Binding-site contacts:
Ligand atom CD contacts residue ARG445 of chain 1.A at 3.9 Å.
Ligand atom OXT contacts residue HIS365 of chain 1.A at 4.1 Å.
Ligand atom CG contacts residue ARG445 of chain 1.A at 4.3 Å.
Ligand atom C contacts residue GLY1 of chain 1.F at 3.1 Å.
Ligand atom O contacts residue HIS250 of chain 1.A at 3.1 Å (h-bond).
Ligand atom C contacts residue HIS250 of chain 1.A at 4.2 Å.
Ligand atom O contacts residue ARG393 of chain 1.A at 3.0 Å (salt-bridge).
Ligand atom N contacts residue HIS250 of chain 1.A at 3.9 Å.
Ligand atom C contacts residue ARG393 of chain 1.A at 3.6 Å.
Ligand atom CB contacts residue HIS361 of chain 1.A at 3.5 Å.
Ligand atom N contacts residue GLY1 of chain 1.F at 1.3 Å.
Ligand atom CD contacts residue ASP271 of chain 1.A at 4.0 Å.
Ligand atom C contacts residue HIS372 of chain 1.A at 3.7 Å.
Ligand atom CA contacts residue GLU407 of chain 1.A at 3.6 Å.
Ligand atom CD contacts residue GLU407 of chain 1.A at 4.1 Å.
Ligand atom N contacts residue OH1 of chain 1.E at 3.1 Å (h-bond).
Ligand atom CG contacts residue HIS361 of chain 1.A at 3.9 Å.
Ligand atom CA contacts residue GLY1 of chain 1.F at 2.4 Å.
Ligand atom CG contacts residue LEU249 of chain 1.A at 4.2 Å (hydrophobic).
Ligand atom CG contacts residue TRP102 of chain 1.B at 4.2 Å (hydrophobic).
Ligand atom CB contacts residue GLY1 of chain 1.F at 3.6 Å.
Ligand atom CD contacts residue GLY1 of chain 1.F at 2.5 Å.
Ligand atom OXT contacts residue HIS372 of chain 1.A at 4.0 Å.
Ligand atom CD contacts residue OH1 of chain 1.E at 3.7 Å.
Ligand atom CG contacts residue GLU407 of chain 1.A at 4.3 Å.
Ligand atom CB contacts residue GLU407 of chain 1.A at 3.7 Å.
Ligand atom C contacts residue TRP102 of chain 1.B at 4.3 Å (hydrophobic).
Ligand atom CA contacts residue MN1 of chain 1.C at 4.1 Å.
Ligand atom CD contacts residue LEU249 of chain 1.A at 3.8 Å (hydrophobic).
Ligand atom CD contacts residue HIS250 of chain 1.A at 3.9 Å.
Ligand atom CG contacts residue GLY1 of chain 1.F at 3.6 Å.
Ligand atom N contacts residue MN1 of chain 1.C at 3.9 Å.
Ligand atom CG contacts residue HIS250 of chain 1.A at 4.3 Å.
Ligand atom O contacts residue TRP102 of chain 1.B at 3.8 Å.
Ligand atom CA contacts residue OH1 of chain 1.E at 3.9 Å.
Ligand atom N contacts residue GLU407 of chain 1.A at 3.7 Å.
Ligand atom OXT contacts residue GLY1 of chain 1.F at 4.0 Å.
Ligand atom O contacts residue GLY1 of chain 1.F at 3.2 Å.
Ligand atom OXT contacts residue ARG393 of chain 1.A at 2.9 Å (salt-bridge).
Ligand atom O contacts residue HIS372 of chain 1.A at 3.4 Å.

Sequence of chain 1.A:
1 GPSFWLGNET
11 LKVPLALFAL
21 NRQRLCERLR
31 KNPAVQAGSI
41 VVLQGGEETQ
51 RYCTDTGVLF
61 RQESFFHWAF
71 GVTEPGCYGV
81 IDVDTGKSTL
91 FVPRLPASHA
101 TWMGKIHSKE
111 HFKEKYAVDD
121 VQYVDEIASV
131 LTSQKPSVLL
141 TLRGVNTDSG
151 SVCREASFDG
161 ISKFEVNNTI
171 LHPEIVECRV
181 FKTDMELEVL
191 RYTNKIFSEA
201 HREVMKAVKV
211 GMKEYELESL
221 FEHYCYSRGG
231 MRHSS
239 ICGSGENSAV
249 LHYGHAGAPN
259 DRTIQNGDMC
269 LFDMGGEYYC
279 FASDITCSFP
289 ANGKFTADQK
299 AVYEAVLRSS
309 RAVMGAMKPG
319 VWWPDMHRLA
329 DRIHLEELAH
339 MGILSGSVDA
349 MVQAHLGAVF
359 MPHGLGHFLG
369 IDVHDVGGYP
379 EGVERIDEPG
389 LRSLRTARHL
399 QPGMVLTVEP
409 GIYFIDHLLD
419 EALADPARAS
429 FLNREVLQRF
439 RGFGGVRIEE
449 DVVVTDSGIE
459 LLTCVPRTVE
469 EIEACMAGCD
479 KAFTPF

Sequence of chain 1.B:
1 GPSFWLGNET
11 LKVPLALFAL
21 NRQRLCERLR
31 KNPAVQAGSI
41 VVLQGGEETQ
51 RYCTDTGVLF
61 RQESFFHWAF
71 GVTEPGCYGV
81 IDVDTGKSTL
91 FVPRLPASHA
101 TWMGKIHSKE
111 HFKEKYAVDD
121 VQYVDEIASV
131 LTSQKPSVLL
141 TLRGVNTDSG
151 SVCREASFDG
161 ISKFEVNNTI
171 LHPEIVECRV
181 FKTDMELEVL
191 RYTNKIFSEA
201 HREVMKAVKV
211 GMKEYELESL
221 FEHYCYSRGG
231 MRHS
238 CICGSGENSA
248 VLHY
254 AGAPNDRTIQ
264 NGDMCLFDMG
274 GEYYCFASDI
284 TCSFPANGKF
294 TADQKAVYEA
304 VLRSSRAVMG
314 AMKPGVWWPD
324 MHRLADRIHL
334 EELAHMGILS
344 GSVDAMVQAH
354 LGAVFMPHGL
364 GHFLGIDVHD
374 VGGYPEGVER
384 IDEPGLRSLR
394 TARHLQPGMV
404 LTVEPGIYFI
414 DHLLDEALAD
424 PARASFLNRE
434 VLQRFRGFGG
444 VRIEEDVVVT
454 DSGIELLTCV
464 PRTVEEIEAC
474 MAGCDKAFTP

The protein below binds the small molecule below.
Small molecule (SMILES): O=C(O)[C@@H]1CCCN1